The protein below binds the small molecule below.
Small molecule (SMILES): N/C(=C/C=C/C=O)C(=O)O

Binding-site contacts:
Ligand atom C1 contacts residue PHE470 of chain 1.C at 3.8 Å (hydrophobic).
Ligand atom C2 contacts residue LEU174 of chain 1.C at 3.5 Å (hydrophobic).
Ligand atom C4 contacts residue ARG464 of chain 1.C at 3.5 Å.
Ligand atom C5 contacts residue LEU174 of chain 1.C at 4.2 Å (hydrophobic).
Ligand atom C5 contacts residue LEU173 of chain 1.C at 4.2 Å (hydrophobic).
Ligand atom N contacts residue ARG464 of chain 1.C at 3.1 Å (salt-bridge).
Ligand atom C3 contacts residue TYR462 of chain 1.C at 3.1 Å (hydrophobic).
Ligand atom C contacts residue CYS302 of chain 1.C at 3.1 Å (hydrophobic).
Ligand atom C2 contacts residue PHE470 of chain 1.C at 3.5 Å (hydrophobic).
Ligand atom O2 contacts residue PHE470 of chain 1.C at 3.7 Å.
Ligand atom C contacts residue PHE470 of chain 1.C at 3.7 Å (hydrophobic).
Ligand atom C5 contacts residue ARG464 of chain 1.C at 3.6 Å.
Ligand atom O1 contacts residue ARG464 of chain 1.C at 2.9 Å (salt-bridge).
Ligand atom N contacts residue ARG120 of chain 1.C at 2.5 Å (salt-bridge).
Ligand atom C1 contacts residue CYS302 of chain 1.C at 3.2 Å (hydrophobic).
Ligand atom O contacts residue PHE470 of chain 1.C at 3.3 Å.
Ligand atom O1 contacts residue TRP177 of chain 1.C at 3.7 Å.
Ligand atom C contacts residue LEU174 of chain 1.C at 3.8 Å (hydrophobic).
Ligand atom O2 contacts residue LEU174 of chain 1.C at 3.5 Å.
Ligand atom O contacts residue NAD1 of chain 1.K at 2.6 Å (h-bond).
Ligand atom C1 contacts residue NAD1 of chain 1.K at 3.8 Å.
Ligand atom C5 contacts residue ARG120 of chain 1.C at 3.9 Å.
Ligand atom N contacts residue LEU173 of chain 1.C at 3.9 Å.
Ligand atom C4 contacts residue TYR462 of chain 1.C at 3.3 Å (hydrophobic).
Ligand atom O contacts residue CYS302 of chain 1.C at 4.2 Å.
Ligand atom O2 contacts residue TRP177 of chain 1.C at 3.8 Å.
Ligand atom C1 contacts residue LEU303 of chain 1.C at 3.9 Å (hydrophobic).
Ligand atom O1 contacts residue LEU173 of chain 1.C at 4.2 Å.
Ligand atom C1 contacts residue LEU174 of chain 1.C at 4.0 Å (hydrophobic).
Ligand atom C3 contacts residue LEU174 of chain 1.C at 4.3 Å (hydrophobic).
Ligand atom O contacts residue LEU174 of chain 1.C at 3.5 Å.
Ligand atom C3 contacts residue LEU303 of chain 1.C at 4.0 Å (hydrophobic).
Ligand atom C5 contacts residue PHE470 of chain 1.C at 4.2 Å (hydrophobic).
Ligand atom C4 contacts residue ARG120 of chain 1.C at 3.7 Å.
Ligand atom C4 contacts residue LEU173 of chain 1.C at 4.0 Å (hydrophobic).
Ligand atom C contacts residue NAD1 of chain 1.K at 2.6 Å.
Ligand atom C3 contacts residue PHE470 of chain 1.C at 4.1 Å (hydrophobic).
Ligand atom O contacts residue GLU268 of chain 1.C at 3.3 Å (salt-bridge).
Ligand atom O1 contacts residue ARG120 of chain 1.C at 2.9 Å (salt-bridge).
Ligand atom N contacts residue TYR462 of chain 1.C at 2.8 Å (h-bond).

Sequence of chain 1.C:
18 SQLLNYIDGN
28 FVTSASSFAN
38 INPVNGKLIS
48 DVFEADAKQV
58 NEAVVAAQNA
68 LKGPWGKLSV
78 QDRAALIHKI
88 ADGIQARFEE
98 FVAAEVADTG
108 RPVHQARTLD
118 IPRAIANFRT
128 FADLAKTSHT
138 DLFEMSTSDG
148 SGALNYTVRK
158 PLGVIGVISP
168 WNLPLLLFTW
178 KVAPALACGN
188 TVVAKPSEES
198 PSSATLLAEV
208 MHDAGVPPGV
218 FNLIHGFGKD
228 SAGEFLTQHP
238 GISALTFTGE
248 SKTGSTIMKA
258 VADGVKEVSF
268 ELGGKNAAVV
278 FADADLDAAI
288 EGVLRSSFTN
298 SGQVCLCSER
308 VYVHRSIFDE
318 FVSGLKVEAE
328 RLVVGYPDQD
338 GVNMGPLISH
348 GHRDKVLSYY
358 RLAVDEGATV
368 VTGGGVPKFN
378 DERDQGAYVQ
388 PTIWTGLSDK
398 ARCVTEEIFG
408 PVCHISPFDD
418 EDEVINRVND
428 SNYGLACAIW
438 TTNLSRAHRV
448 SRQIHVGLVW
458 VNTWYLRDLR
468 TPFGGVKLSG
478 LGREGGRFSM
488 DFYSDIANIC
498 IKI